Binding-site contacts:
Ligand atom O5 contacts residue LEU207 of chain 1.B at 4.2 Å.
Ligand atom O6 contacts residue ASP208 of chain 1.B at 3.5 Å (salt-bridge).
Ligand atom C1 contacts residue ARG185 of chain 1.A at 4.4 Å.
Ligand atom C3 contacts residue ASN113 of chain 1.A at 3.8 Å.
Ligand atom C2 contacts residue GLU109 of chain 1.A at 4.2 Å.
Ligand atom C4 contacts residue ARG185 of chain 1.A at 3.9 Å.
Ligand atom C1 contacts residue GLU109 of chain 1.A at 3.6 Å.
Ligand atom C4 contacts residue LEU207 of chain 1.B at 3.8 Å (hydrophobic).
Ligand atom C1 contacts residue TYR116 of chain 1.A at 4.1 Å (hydrophobic).
Ligand atom O5 contacts residue ASN113 of chain 1.A at 2.3 Å (h-bond).
Ligand atom C7 contacts residue ARG185 of chain 1.A at 3.6 Å.
Ligand atom C5 contacts residue ARG185 of chain 1.A at 3.9 Å.
Ligand atom C6 contacts residue PHE189 of chain 1.A at 3.9 Å (hydrophobic).
Ligand atom C6 contacts residue ASP208 of chain 1.B at 3.4 Å.
Ligand atom C3 contacts residue LEU207 of chain 1.B at 4.3 Å (hydrophobic).
Ligand atom C4 contacts residue ASN113 of chain 1.A at 4.2 Å.
Ligand atom C6 contacts residue TYR116 of chain 1.A at 3.7 Å (hydrophobic).
Ligand atom N2 contacts residue ASN113 of chain 1.A at 3.0 Å (h-bond).
Ligand atom C1 contacts residue LEU207 of chain 1.B at 4.3 Å (hydrophobic).
Ligand atom C5 contacts residue ASN113 of chain 1.A at 3.6 Å.
Ligand atom C2 contacts residue LEU207 of chain 1.B at 4.2 Å (hydrophobic).
Ligand atom C8 contacts residue ARG185 of chain 1.A at 4.0 Å.
Ligand atom O4 contacts residue ARG185 of chain 1.A at 3.2 Å (salt-bridge).
Ligand atom O5 contacts residue TYR116 of chain 1.A at 3.6 Å.
Ligand atom C5 contacts residue TYR116 of chain 1.A at 4.4 Å (hydrophobic).
Ligand atom C8 contacts residue PHE189 of chain 1.A at 4.3 Å (hydrophobic).
Ligand atom O5 contacts residue PHE189 of chain 1.A at 4.4 Å.
Ligand atom O3 contacts residue LEU207 of chain 1.B at 4.2 Å.
Ligand atom O6 contacts residue TYR116 of chain 1.A at 2.9 Å (h-bond).
Ligand atom C2 contacts residue ASN113 of chain 1.A at 2.5 Å.
Ligand atom O6 contacts residue LEU207 of chain 1.B at 4.0 Å.
Ligand atom O7 contacts residue ARG185 of chain 1.A at 2.6 Å (salt-bridge).
Ligand atom N2 contacts residue ARG185 of chain 1.A at 4.4 Å.
Ligand atom O5 contacts residue GLU109 of chain 1.A at 3.5 Å (salt-bridge).
Ligand atom C7 contacts residue ASN113 of chain 1.A at 3.8 Å.
Ligand atom O7 contacts residue LEU207 of chain 1.B at 3.5 Å.
Ligand atom C1 contacts residue ASN113 of chain 1.A at 1.4 Å.
Ligand atom C3 contacts residue ARG185 of chain 1.A at 3.9 Å.
Ligand atom C5 contacts residue PHE189 of chain 1.A at 4.1 Å (hydrophobic).
Ligand atom O7 contacts residue ASN113 of chain 1.A at 4.2 Å.

Sequence of chain 1.B:
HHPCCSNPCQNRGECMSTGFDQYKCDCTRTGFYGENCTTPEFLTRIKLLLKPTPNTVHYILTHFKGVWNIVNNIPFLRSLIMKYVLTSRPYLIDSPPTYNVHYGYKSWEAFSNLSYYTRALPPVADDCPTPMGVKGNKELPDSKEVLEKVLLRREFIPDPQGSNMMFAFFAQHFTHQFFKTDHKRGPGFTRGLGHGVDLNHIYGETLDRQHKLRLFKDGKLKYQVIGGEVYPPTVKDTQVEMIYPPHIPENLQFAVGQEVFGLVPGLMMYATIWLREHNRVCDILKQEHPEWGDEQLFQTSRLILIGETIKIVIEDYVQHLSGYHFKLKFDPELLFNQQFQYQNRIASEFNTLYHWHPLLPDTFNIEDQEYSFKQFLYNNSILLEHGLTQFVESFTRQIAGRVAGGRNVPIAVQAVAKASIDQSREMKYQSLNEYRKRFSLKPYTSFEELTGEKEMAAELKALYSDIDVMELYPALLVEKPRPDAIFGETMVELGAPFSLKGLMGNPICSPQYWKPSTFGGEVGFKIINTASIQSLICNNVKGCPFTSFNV

Sequence of chain 1.A:
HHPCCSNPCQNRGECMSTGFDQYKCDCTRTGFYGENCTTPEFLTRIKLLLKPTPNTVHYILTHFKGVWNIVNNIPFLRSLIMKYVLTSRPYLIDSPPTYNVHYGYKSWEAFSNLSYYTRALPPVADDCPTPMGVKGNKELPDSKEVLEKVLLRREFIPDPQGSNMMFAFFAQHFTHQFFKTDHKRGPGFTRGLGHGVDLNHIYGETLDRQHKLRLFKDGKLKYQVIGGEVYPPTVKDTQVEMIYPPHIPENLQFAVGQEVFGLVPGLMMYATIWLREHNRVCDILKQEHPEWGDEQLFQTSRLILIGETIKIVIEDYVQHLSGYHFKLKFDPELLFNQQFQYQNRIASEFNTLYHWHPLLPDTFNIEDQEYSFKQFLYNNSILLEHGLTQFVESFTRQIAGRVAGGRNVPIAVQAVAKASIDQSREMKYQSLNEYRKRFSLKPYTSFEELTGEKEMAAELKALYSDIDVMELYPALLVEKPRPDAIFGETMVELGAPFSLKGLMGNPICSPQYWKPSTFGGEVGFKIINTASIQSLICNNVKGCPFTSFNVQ

This protein binds this small molecule.
Small molecule (SMILES): CC(=O)N[C@H]1[C@H](O[C@H]2[C@H](O)[C@@H](NC(C)=O)CO[C@@H]2CO)O[C@H](CO)[C@@H](O)[C@@H]1O